Binding-site contacts:
Ligand atom O2 contacts residue GLU112 of chain 1.A at 2.7 Å (salt-bridge).
Ligand atom O3 contacts residue TRP341 of chain 1.A at 3.7 Å.
Ligand atom O1 contacts residue LYS16 of chain 1.A at 3.6 Å (salt-bridge).
Ligand atom C6 contacts residue PRO155 of chain 1.A at 3.8 Å (hydrophobic).
Ligand atom O2 contacts residue ASP66 of chain 1.A at 2.6 Å (salt-bridge).
Ligand atom C6 contacts residue TRP341 of chain 1.A at 3.6 Å (hydrophobic).
Ligand atom O5 contacts residue TYR156 of chain 1.A at 3.2 Å.
Ligand atom O4 contacts residue ARG345 of chain 1.A at 3.8 Å.
Ligand atom C2 contacts residue LYS16 of chain 1.A at 3.7 Å.
Ligand atom O1 contacts residue ASP15 of chain 1.A at 2.8 Å (salt-bridge).
Ligand atom O6 contacts residue TYR156 of chain 1.A at 3.0 Å (h-bond).
Ligand atom C2 contacts residue TRP63 of chain 1.A at 3.9 Å (hydrophobic).
Ligand atom O6 contacts residue GLU154 of chain 1.A at 2.6 Å (salt-bridge).
Ligand atom O3 contacts residue ALA64 of chain 1.A at 3.3 Å.
Ligand atom C2 contacts residue GLU112 of chain 1.A at 3.4 Å.
Ligand atom O3 contacts residue ASP66 of chain 1.A at 2.6 Å (salt-bridge).
Ligand atom O3 contacts residue GLU112 of chain 1.A at 3.8 Å.
Ligand atom C6 contacts residue TYR156 of chain 1.A at 3.8 Å (hydrophobic).
Ligand atom O2 contacts residue MET331 of chain 1.A at 3.9 Å.
Ligand atom O3 contacts residue TRP63 of chain 1.A at 3.4 Å (h-bond).
Ligand atom O4 contacts residue TRP341 of chain 1.A at 3.9 Å.
Ligand atom O5 contacts residue ASP15 of chain 1.A at 3.8 Å.
Ligand atom O2 contacts residue TRP63 of chain 1.A at 3.2 Å (h-bond).
Ligand atom O6 contacts residue PHE157 of chain 1.A at 3.7 Å.
Ligand atom C1 contacts residue LYS16 of chain 1.A at 3.7 Å.
Ligand atom C4 contacts residue ARG67 of chain 1.A at 3.9 Å.
Ligand atom C1 contacts residue ASP15 of chain 1.A at 3.4 Å.
Ligand atom C1 contacts residue TRP231 of chain 1.A at 3.9 Å (hydrophobic).
Ligand atom O4 contacts residue ARG67 of chain 1.A at 2.9 Å (salt-bridge).
Ligand atom C1 contacts residue TYR156 of chain 1.A at 3.6 Å (hydrophobic).
Ligand atom O6 contacts residue PRO155 of chain 1.A at 3.2 Å.
Ligand atom O2 contacts residue LYS16 of chain 1.A at 2.9 Å (salt-bridge).
Ligand atom C2 contacts residue ASP66 of chain 1.A at 3.4 Å.
Ligand atom O1 contacts residue ASN13 of chain 1.A at 3.4 Å (h-bond).
Ligand atom O3 contacts residue ARG67 of chain 1.A at 2.8 Å (salt-bridge).
Ligand atom C4 contacts residue TRP341 of chain 1.A at 3.7 Å (hydrophobic).
Ligand atom O2 contacts residue ALA64 of chain 1.A at 3.5 Å.
Ligand atom C3 contacts residue ASP66 of chain 1.A at 3.5 Å.
Ligand atom C3 contacts residue TRP63 of chain 1.A at 3.5 Å (hydrophobic).
Ligand atom C6 contacts residue GLU154 of chain 1.A at 3.2 Å.

Sequence of chain 1.A:
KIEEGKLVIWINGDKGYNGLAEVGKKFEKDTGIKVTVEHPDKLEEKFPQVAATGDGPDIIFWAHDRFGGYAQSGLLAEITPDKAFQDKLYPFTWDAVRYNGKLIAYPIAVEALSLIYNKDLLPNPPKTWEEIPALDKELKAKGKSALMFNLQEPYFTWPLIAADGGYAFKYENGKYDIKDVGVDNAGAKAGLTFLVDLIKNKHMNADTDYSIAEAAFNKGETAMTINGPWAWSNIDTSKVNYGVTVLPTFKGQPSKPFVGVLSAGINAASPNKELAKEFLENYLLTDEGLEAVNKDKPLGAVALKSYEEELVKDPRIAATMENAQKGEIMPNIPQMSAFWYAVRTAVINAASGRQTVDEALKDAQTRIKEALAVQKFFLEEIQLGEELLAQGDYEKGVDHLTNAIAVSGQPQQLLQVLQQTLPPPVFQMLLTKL

A protein and the small-molecule ligand that binds it are described below.
Small molecule (SMILES): OC[C@H]1O[C@H](O[C@H]2[C@H](O)[C@@H](O)[C@@H](O)O[C@@H]2CO)[C@H](O)[C@@H](O)[C@@H]1O